Binding-site contacts:
Ligand atom O2 contacts residue TYR188 of chain 4.I at 3.1 Å.
Ligand atom OP1 contacts residue ARG112 of chain 4.G at 2.9 Å (salt-bridge).
Ligand atom OP2 contacts residue LYS120 of chain 4.G at 2.9 Å (salt-bridge).
Ligand atom C5' contacts residue ARG47 of chain 4.U at 3.4 Å.
Ligand atom C2' contacts residue CYS11 of chain 4.I at 3.6 Å (hydrophobic).
Ligand atom O3' contacts residue ARG119 of chain 4.G at 3.6 Å.
Ligand atom N4 contacts residue SER52 of chain 4.I at 3.6 Å (h-bond).
Ligand atom OP1 contacts residue ARG82 of chain 4.G at 3.6 Å.
Ligand atom C4 contacts residue PHE141 of chain 4.I at 3.5 Å (hydrophobic).
Ligand atom OP2 contacts residue TYR188 of chain 4.I at 2.7 Å (h-bond).
Ligand atom C5 contacts residue PHE141 of chain 4.I at 3.4 Å (hydrophobic).
Ligand atom C4' contacts residue VAL117 of chain 4.G at 3.6 Å (hydrophobic).
Ligand atom C4' contacts residue ARG82 of chain 4.G at 3.6 Å.
Ligand atom OP1 contacts residue ARG119 of chain 4.G at 3.5 Å.
Ligand atom O3' contacts residue ASP113 of chain 4.G at 3.6 Å.
Ligand atom OP2 contacts residue ASN195 of chain 4.U at 3.5 Å.
Ligand atom OP1 contacts residue ARG47 of chain 4.U at 3.3 Å (salt-bridge).
Ligand atom C5' contacts residue ARG112 of chain 4.G at 3.6 Å.
Ligand atom N7 contacts residue PHE141 of chain 4.I at 3.4 Å.
Ligand atom C2' contacts residue TYR188 of chain 4.I at 3.1 Å (hydrophobic).
Ligand atom C5' contacts residue ASP113 of chain 4.G at 3.5 Å.
Ligand atom N1 contacts residue PHE141 of chain 4.I at 3.6 Å.
Ligand atom O3' contacts residue TYR188 of chain 4.I at 3.0 Å (h-bond).
Ligand atom O4' contacts residue ARG80 of chain 4.G at 3.2 Å (salt-bridge).
Ligand atom O4' contacts residue GLN116 of chain 4.G at 3.4 Å.
Ligand atom N4 contacts residue LYS51 of chain 4.I at 3.5 Å.
Ligand atom OP1 contacts residue ASP113 of chain 4.G at 2.9 Å (salt-bridge).
Ligand atom O3' contacts residue ARG82 of chain 4.G at 3.1 Å (salt-bridge).
Ligand atom O3' contacts residue ARG47 of chain 4.U at 3.4 Å (salt-bridge).
Ligand atom OP2 contacts residue ARG186 of chain 4.I at 2.9 Å (salt-bridge).
Ligand atom O5' contacts residue ARG112 of chain 4.G at 3.3 Å.
Ligand atom C5 contacts residue TYR190 of chain 4.I at 3.6 Å (hydrophobic).
Ligand atom OP1 contacts residue VAL117 of chain 4.G at 3.6 Å.
Ligand atom OP2 contacts residue ASN195 of chain 4.U at 2.8 Å (h-bond).
Ligand atom OP1 contacts residue LYS120 of chain 4.G at 2.9 Å (salt-bridge).
Ligand atom C3' contacts residue TYR188 of chain 4.I at 3.2 Å (hydrophobic).
Ligand atom OP2 contacts residue TYR54 of chain 4.I at 2.8 Å (h-bond).
Ligand atom C6 contacts residue PHE141 of chain 4.I at 3.5 Å (hydrophobic).
Ligand atom N6 contacts residue PHE141 of chain 4.I at 3.5 Å.
Ligand atom P contacts residue TYR188 of chain 4.I at 3.4 Å.

Sequence of chain 4.U:
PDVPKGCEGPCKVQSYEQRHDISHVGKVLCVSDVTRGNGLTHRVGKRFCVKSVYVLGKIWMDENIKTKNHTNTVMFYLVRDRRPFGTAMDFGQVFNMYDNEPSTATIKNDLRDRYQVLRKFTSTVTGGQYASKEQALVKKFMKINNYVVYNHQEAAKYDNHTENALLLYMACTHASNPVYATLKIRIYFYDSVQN

Sequence of chain 4.I:
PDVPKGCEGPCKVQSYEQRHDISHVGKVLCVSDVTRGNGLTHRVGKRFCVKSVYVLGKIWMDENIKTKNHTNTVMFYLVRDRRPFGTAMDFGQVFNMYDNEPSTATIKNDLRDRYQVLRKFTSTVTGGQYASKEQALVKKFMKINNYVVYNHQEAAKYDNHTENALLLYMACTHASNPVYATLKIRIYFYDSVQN

The protein below binds the small molecule below.
Small molecule (SMILES): Nc1ccn([C@H]2C[C@H](O[P](=O)(O)OC[C@H]3O[C@@H](n4cnc5c(N)ncnc54)C[C@@H]3O[P](=O)(O)OC[C@H]3O[C@@H](n4cnc5c(N)ncnc54)C[C@@H]3O[P](=O)(O)OC[C@H]3O[C@@H](n4ccc(N)nc4=O)C[C@@H]3O[P](=O)(O)OC[C@H]3O[C@@H](n4ccc(N)nc4=O)C[C@@H]3O[P](=O)(O)OC[C@H]3O[C@@H](n4cnc5c(N)ncnc54)C[C@@H]3O[P](=O)(O)OC[C@H]3O[C@@H](n4ccc(N)nc4=O)C[C@@H]3O)[C@@H](COP(=O)=O)O2)c(=O)n1

Sequence of chain 4.G:
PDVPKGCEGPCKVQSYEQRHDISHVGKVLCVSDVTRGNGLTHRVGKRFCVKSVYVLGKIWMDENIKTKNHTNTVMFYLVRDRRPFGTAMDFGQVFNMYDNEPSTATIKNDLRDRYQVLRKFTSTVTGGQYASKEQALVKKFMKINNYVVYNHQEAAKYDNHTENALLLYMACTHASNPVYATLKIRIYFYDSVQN